A small-molecule ligand and the protein it binds are described below.
Small molecule (SMILES): COc1ccnc(NN)n1

Binding-site contacts:
Ligand atom N3 contacts residue GLY370 of chain 1.A at 3.1 Å (h-bond).
Ligand atom N1 contacts residue PHE369 of chain 1.A at 3.9 Å.
Ligand atom O contacts residue ASP104 of chain 1.A at 4.2 Å.
Ligand atom C contacts residue LEU313 of chain 1.A at 3.8 Å (hydrophobic).
Ligand atom O contacts residue LEU313 of chain 1.A at 3.7 Å.
Ligand atom C4 contacts residue PHE380 of chain 1.A at 3.4 Å (hydrophobic).
Ligand atom N contacts residue PHE380 of chain 1.A at 3.3 Å.
Ligand atom N3 contacts residue PHE369 of chain 1.A at 3.4 Å (h-bond).
Ligand atom C contacts residue ASP104 of chain 1.A at 3.4 Å.
Ligand atom O contacts residue PHE380 of chain 1.A at 4.0 Å.
Ligand atom C4 contacts residue PHE369 of chain 1.A at 4.1 Å (hydrophobic).
Ligand atom N1 contacts residue PHE380 of chain 1.A at 3.7 Å.
Ligand atom N2 contacts residue PRO371 of chain 1.A at 4.5 Å.
Ligand atom N2 contacts residue PHE369 of chain 1.A at 2.9 Å (h-bond).
Ligand atom C contacts residue PHE369 of chain 1.A at 3.5 Å (hydrophobic).
Ligand atom N3 contacts residue ILE372 of chain 1.A at 3.6 Å.
Ligand atom C2 contacts residue PHE380 of chain 1.A at 3.5 Å (hydrophobic).
Ligand atom N3 contacts residue PHE380 of chain 1.A at 3.6 Å.
Ligand atom C contacts residue THR312 of chain 1.A at 4.2 Å.
Ligand atom N3 contacts residue PRO371 of chain 1.A at 3.1 Å (h-bond).
Ligand atom C3 contacts residue PHE380 of chain 1.A at 3.4 Å (hydrophobic).
Ligand atom C1 contacts residue PHE380 of chain 1.A at 3.5 Å (hydrophobic).
Ligand atom N2 contacts residue GLY370 of chain 1.A at 3.8 Å.
Ligand atom N2 contacts residue PHE380 of chain 1.A at 3.5 Å.

Sequence of chain 1.A:
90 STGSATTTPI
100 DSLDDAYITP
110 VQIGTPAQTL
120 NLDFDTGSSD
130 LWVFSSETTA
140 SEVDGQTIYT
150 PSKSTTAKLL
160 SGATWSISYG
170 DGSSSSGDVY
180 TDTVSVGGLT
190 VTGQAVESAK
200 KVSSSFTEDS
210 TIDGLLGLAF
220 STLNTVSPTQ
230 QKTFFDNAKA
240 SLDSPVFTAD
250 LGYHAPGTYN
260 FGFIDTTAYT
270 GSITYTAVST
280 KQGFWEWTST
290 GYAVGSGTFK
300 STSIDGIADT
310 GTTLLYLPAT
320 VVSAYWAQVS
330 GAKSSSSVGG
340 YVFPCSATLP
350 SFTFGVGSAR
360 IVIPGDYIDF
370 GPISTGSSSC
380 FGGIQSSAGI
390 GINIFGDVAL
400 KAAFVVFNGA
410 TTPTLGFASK